Sequence of chain 1.I:
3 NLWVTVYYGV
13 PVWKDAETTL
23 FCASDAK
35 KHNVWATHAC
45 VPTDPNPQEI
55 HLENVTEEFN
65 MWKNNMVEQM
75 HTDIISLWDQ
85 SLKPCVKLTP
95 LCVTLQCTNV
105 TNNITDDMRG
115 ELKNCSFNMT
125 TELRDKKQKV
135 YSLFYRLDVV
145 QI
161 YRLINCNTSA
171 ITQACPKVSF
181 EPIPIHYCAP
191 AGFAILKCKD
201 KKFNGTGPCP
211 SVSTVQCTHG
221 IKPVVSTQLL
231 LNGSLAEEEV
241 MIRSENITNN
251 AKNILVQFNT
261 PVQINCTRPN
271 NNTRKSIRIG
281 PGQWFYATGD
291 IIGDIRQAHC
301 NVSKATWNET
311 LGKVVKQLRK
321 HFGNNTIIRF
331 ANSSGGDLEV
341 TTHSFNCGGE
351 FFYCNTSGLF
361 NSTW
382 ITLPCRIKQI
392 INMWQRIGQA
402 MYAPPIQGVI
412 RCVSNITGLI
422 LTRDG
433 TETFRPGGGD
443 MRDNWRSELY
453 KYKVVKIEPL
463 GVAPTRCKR

Binding-site contacts:
Ligand atom C2 contacts residue ASN324 of chain 1.I at 2.5 Å.
Ligand atom C7 contacts residue ASN324 of chain 1.I at 3.3 Å.
Ligand atom C3 contacts residue ASN324 of chain 1.I at 3.8 Å.
Ligand atom C5 contacts residue ASN324 of chain 1.I at 3.7 Å.
Ligand atom O5 contacts residue ASN324 of chain 1.I at 2.4 Å (h-bond).
Ligand atom O7 contacts residue ASN324 of chain 1.I at 3.5 Å (h-bond).
Ligand atom C4 contacts residue ASN324 of chain 1.I at 4.2 Å.
Ligand atom C1 contacts residue ASN324 of chain 1.I at 1.5 Å.
Ligand atom C8 contacts residue ASN325 of chain 1.I at 3.4 Å.
Ligand atom N2 contacts residue ASN324 of chain 1.I at 2.9 Å (h-bond).
Ligand atom C8 contacts residue ASN324 of chain 1.I at 3.7 Å.

The small molecule below binds the protein below.
Small molecule (SMILES): CC(=O)N[C@@H]1[C@@H](O)[C@H](O)[C@@H](CO)O[C@H]1O